Sequence of chain 1.B:
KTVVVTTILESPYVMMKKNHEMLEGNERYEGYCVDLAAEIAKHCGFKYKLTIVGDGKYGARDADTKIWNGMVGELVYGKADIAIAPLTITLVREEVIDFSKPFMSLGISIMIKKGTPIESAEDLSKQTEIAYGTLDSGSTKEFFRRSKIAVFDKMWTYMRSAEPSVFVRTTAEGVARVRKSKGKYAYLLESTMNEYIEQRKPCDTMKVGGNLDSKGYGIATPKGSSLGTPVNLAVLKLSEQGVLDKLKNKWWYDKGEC

Binding-site contacts:
Ligand atom N8 contacts residue PRO86 of chain 1.B at 2.9 Å (h-bond).
Ligand atom C6 contacts residue LEU135 of chain 1.B at 3.6 Å (hydrophobic).
Ligand atom O91 contacts residue ARG93 of chain 1.B at 2.7 Å (salt-bridge).
Ligand atom C9 contacts residue TYR58 of chain 1.B at 3.6 Å (hydrophobic).
Ligand atom N8 contacts residue TYR217 of chain 1.B at 3.6 Å.
Ligand atom O2 contacts residue THR140 of chain 1.B at 2.9 Å (h-bond).
Ligand atom O1 contacts residue MET193 of chain 1.B at 3.0 Å.
Ligand atom O92 contacts residue SER139 of chain 1.B at 2.9 Å (h-bond).
Ligand atom N1 contacts residue GLU190 of chain 1.B at 3.5 Å (salt-bridge).
Ligand atom C8 contacts residue THR88 of chain 1.B at 3.3 Å.
Ligand atom O92 contacts residue TYR58 of chain 1.B at 3.4 Å.
Ligand atom N8 contacts residue GLU190 of chain 1.B at 2.8 Å (salt-bridge).
Ligand atom C7 contacts residue TYR58 of chain 1.B at 3.4 Å (hydrophobic).
Ligand atom C8 contacts residue SER139 of chain 1.B at 3.3 Å.
Ligand atom C2 contacts residue THR140 of chain 1.B at 3.3 Å.
Ligand atom C9 contacts residue ARG93 of chain 1.B at 3.3 Å.
Ligand atom C9 contacts residue THR88 of chain 1.B at 3.5 Å.
Ligand atom O4 contacts residue GLU190 of chain 1.B at 3.0 Å (salt-bridge).
Ligand atom N8 contacts residue THR88 of chain 1.B at 2.8 Å (h-bond).
Ligand atom O91 contacts residue TYR58 of chain 1.B at 3.5 Å.
Ligand atom O92 contacts residue GLY138 of chain 1.B at 3.4 Å.
Ligand atom C6 contacts residue GLU190 of chain 1.B at 3.2 Å.
Ligand atom N2 contacts residue THR171 of chain 1.B at 3.5 Å (h-bond).
Ligand atom O2 contacts residue SER139 of chain 1.B at 2.8 Å (h-bond).
Ligand atom C8 contacts residue GLU190 of chain 1.B at 3.3 Å.
Ligand atom O91 contacts residue LEU87 of chain 1.B at 3.5 Å.
Ligand atom O2 contacts residue GLY138 of chain 1.B at 3.4 Å.
Ligand atom O3 contacts residue MET193 of chain 1.B at 3.6 Å.
Ligand atom O1 contacts residue THR171 of chain 1.B at 3.5 Å (h-bond).
Ligand atom N1 contacts residue LEU135 of chain 1.B at 3.5 Å.
Ligand atom O4 contacts residue LEU189 of chain 1.B at 3.0 Å.
Ligand atom N3 contacts residue THR140 of chain 1.B at 2.7 Å (h-bond).
Ligand atom O3 contacts residue THR171 of chain 1.B at 3.5 Å (h-bond).
Ligand atom O3 contacts residue GLU190 of chain 1.B at 3.5 Å (salt-bridge).
Ligand atom O91 contacts residue THR88 of chain 1.B at 2.7 Å (h-bond).
Ligand atom C5 contacts residue GLU190 of chain 1.B at 3.4 Å.
Ligand atom O1 contacts residue GLU10 of chain 1.B at 3.4 Å.
Ligand atom O92 contacts residue ARG93 of chain 1.B at 2.6 Å (salt-bridge).
Ligand atom C9 contacts residue SER139 of chain 1.B at 3.5 Å.
Ligand atom O3 contacts residue LEU189 of chain 1.B at 3.5 Å.

The protein below binds the small molecule below.
Small molecule (SMILES): N[C@@H](Cn1cc([N+](=O)[O-])c(=O)[nH]c1=O)C(=O)O